Sequence of chain 22.A:
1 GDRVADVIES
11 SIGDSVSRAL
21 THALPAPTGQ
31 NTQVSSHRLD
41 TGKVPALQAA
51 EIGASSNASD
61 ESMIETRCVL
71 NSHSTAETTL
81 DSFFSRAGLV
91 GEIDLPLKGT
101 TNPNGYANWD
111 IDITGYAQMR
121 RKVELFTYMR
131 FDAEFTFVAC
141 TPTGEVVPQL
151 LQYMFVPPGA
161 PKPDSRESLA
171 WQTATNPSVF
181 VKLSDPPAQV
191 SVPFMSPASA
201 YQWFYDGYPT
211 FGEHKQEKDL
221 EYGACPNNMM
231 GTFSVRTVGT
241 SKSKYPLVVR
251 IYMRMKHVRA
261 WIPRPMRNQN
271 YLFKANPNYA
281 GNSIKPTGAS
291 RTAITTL

Binding-site contacts:
Ligand atom CAG contacts residue ASP112 of chain 22.A at 3.5 Å.
Ligand atom CAX contacts residue ILE111 of chain 22.A at 3.9 Å (hydrophobic).
Ligand atom OAB contacts residue ILE113 of chain 22.A at 3.3 Å (h-bond).
Ligand atom CAD contacts residue ASN228 of chain 22.A at 3.5 Å.
Ligand atom CAQ contacts residue TYR201 of chain 22.A at 3.7 Å (hydrophobic).
Ligand atom OAB contacts residue ASP112 of chain 22.A at 3.6 Å.
Ligand atom CAF contacts residue GLN202 of chain 22.A at 3.6 Å.
Ligand atom OAS contacts residue MET195 of chain 22.A at 3.1 Å.
Ligand atom CAH contacts residue VAL192 of chain 22.A at 3.9 Å (hydrophobic).
Ligand atom CAL contacts residue ILE111 of chain 22.A at 3.5 Å (hydrophobic).
Ligand atom CAF contacts residue ASN228 of chain 22.A at 3.2 Å.
Ligand atom CAV contacts residue VAL192 of chain 22.A at 3.9 Å (hydrophobic).
Ligand atom CAJ contacts residue PHE135 of chain 22.A at 3.8 Å (hydrophobic).
Ligand atom CAE contacts residue ASP112 of chain 22.A at 3.6 Å.
Ligand atom CAG contacts residue TRP203 of chain 22.A at 3.9 Å (hydrophobic).
Ligand atom OAB contacts residue TRP203 of chain 22.A at 3.7 Å.
Ligand atom CAA contacts residue PHE135 of chain 22.A at 3.8 Å (hydrophobic).
Ligand atom CAQ contacts residue TRP203 of chain 22.A at 3.4 Å (hydrophobic).
Ligand atom NAZ contacts residue TRP203 of chain 22.A at 3.2 Å.
Ligand atom CAV contacts residue MET195 of chain 22.A at 3.9 Å (hydrophobic).
Ligand atom CAL contacts residue PHE135 of chain 22.A at 3.7 Å (hydrophobic).
Ligand atom CAM contacts residue ILE111 of chain 22.A at 3.6 Å (hydrophobic).
Ligand atom CAD contacts residue GLN202 of chain 22.A at 3.6 Å.
Ligand atom CAT contacts residue TRP203 of chain 22.A at 3.4 Å (hydrophobic).
Ligand atom CAI contacts residue ILE24 of chain 22.C at 3.7 Å (hydrophobic).
Ligand atom CAE contacts residue THR114 of chain 22.A at 3.5 Å.
Ligand atom CAW contacts residue ASN228 of chain 22.A at 3.7 Å.
Ligand atom CAM contacts residue MET195 of chain 22.A at 4.0 Å (hydrophobic).
Ligand atom CAQ contacts residue ASN228 of chain 22.A at 3.6 Å.
Ligand atom CAP contacts residue TYR201 of chain 22.A at 3.5 Å (hydrophobic).
Ligand atom OAS contacts residue VAL192 of chain 22.A at 3.9 Å.
Ligand atom NAY contacts residue TRP203 of chain 22.A at 3.7 Å.
Ligand atom CAW contacts residue TRP203 of chain 22.A at 3.4 Å (hydrophobic).
Ligand atom CAK contacts residue PHE155 of chain 22.A at 3.5 Å (hydrophobic).
Ligand atom CAK contacts residue MET195 of chain 22.A at 3.8 Å (hydrophobic).
Ligand atom CAV contacts residue ILE111 of chain 22.A at 3.9 Å (hydrophobic).
Ligand atom CAG contacts residue THR114 of chain 22.A at 3.9 Å.
Ligand atom NAZ contacts residue ASN228 of chain 22.A at 3.9 Å.
Ligand atom CAF contacts residue TRP203 of chain 22.A at 3.6 Å (hydrophobic).
Ligand atom CAI contacts residue PHE155 of chain 22.A at 3.5 Å (hydrophobic).

Sequence of chain 22.C:
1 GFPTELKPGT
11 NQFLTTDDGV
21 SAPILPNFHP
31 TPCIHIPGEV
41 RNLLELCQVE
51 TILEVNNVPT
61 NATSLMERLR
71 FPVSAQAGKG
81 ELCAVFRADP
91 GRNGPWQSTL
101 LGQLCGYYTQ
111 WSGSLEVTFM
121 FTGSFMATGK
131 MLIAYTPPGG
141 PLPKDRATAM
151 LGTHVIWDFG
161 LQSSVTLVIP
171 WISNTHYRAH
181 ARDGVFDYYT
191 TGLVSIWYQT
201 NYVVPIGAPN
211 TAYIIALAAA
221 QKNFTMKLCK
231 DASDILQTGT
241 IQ

The small molecule below binds the protein below.
Small molecule (SMILES): C[C@H](CCOc1ccc(I)cc1)CCN1CCN(c2ccncc2)C1=O